Sequence of chain 1.C:
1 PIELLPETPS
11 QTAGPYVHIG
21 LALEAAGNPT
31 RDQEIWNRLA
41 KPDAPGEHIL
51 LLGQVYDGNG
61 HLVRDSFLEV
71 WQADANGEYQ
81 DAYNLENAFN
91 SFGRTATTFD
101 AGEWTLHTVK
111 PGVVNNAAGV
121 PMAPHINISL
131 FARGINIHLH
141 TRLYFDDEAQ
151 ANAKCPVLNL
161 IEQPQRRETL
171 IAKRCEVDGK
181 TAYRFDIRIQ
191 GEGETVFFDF

Sequence of chain 1.D:
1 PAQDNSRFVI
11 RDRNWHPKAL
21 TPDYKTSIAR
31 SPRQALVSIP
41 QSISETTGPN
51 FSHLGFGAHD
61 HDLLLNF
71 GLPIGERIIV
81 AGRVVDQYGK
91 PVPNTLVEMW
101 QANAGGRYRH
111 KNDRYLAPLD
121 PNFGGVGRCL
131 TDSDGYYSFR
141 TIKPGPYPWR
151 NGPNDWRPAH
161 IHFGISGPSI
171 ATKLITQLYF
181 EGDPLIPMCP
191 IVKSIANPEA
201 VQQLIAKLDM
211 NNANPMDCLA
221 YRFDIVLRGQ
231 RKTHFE

This protein binds this small molecule.
Small molecule (SMILES): O=C(O)c1ccc(O)c(Cl)c1

Binding-site contacts:
Ligand atom O4 contacts residue TYR147 of chain 1.D at 2.0 Å (h-bond).
Ligand atom C6 contacts residue PRO15 of chain 1.C at 3.6 Å (hydrophobic).
Ligand atom C3 contacts residue ARG157 of chain 1.D at 3.7 Å.
Ligand atom C2 contacts residue TYR24 of chain 1.D at 3.8 Å (hydrophobic).
Ligand atom O1 contacts residue TRP149 of chain 1.D at 3.9 Å.
Ligand atom C4 contacts residue TYR147 of chain 1.D at 2.8 Å (hydrophobic).
Ligand atom C7 contacts residue TRP149 of chain 1.D at 3.6 Å (hydrophobic).
Ligand atom O1 contacts residue ARG133 of chain 1.C at 3.6 Å.
Ligand atom CL3 contacts residue GLN177 of chain 1.D at 3.1 Å.
Ligand atom C3 contacts residue TYR147 of chain 1.D at 4.1 Å (hydrophobic).
Ligand atom CL3 contacts residue ILE191 of chain 1.D at 3.8 Å.
Ligand atom C3 contacts residue PRO15 of chain 1.C at 3.9 Å (hydrophobic).
Ligand atom CL3 contacts residue HIS162 of chain 1.D at 3.4 Å.
Ligand atom C4 contacts residue FE1 of chain 1.Q at 3.2 Å.
Ligand atom C7 contacts residue TYR24 of chain 1.D at 3.8 Å (hydrophobic).
Ligand atom CL3 contacts residue THR12 of chain 1.C at 3.6 Å.
Ligand atom C7 contacts residue PRO15 of chain 1.C at 3.7 Å (hydrophobic).
Ligand atom C4 contacts residue ARG157 of chain 1.D at 3.6 Å.
Ligand atom C3 contacts residue FE1 of chain 1.Q at 4.0 Å.
Ligand atom C5 contacts residue ARG157 of chain 1.D at 4.0 Å.
Ligand atom C5 contacts residue TYR147 of chain 1.D at 2.9 Å (hydrophobic).
Ligand atom C1 contacts residue PRO15 of chain 1.C at 3.3 Å (hydrophobic).
Ligand atom CL3 contacts residue GLY14 of chain 1.C at 3.8 Å.
Ligand atom O4 contacts residue HIS162 of chain 1.D at 3.5 Å (h-bond).
Ligand atom C2 contacts residue ILE191 of chain 1.D at 3.4 Å (hydrophobic).
Ligand atom O2 contacts residue TRP149 of chain 1.D at 3.4 Å.
Ligand atom C1 contacts residue TRP149 of chain 1.D at 3.9 Å (hydrophobic).
Ligand atom O4 contacts residue FE1 of chain 1.Q at 2.0 Å.
Ligand atom C3 contacts residue GLY14 of chain 1.C at 3.9 Å.
Ligand atom C3 contacts residue ILE191 of chain 1.D at 3.7 Å (hydrophobic).
Ligand atom O4 contacts residue ARG157 of chain 1.D at 3.0 Å (salt-bridge).
Ligand atom C6 contacts residue TRP149 of chain 1.D at 4.0 Å (hydrophobic).
Ligand atom C5 contacts residue PRO15 of chain 1.C at 4.0 Å (hydrophobic).
Ligand atom C2 contacts residue GLY14 of chain 1.C at 3.8 Å.
Ligand atom C5 contacts residue FE1 of chain 1.Q at 4.0 Å.
Ligand atom CL3 contacts residue ARG157 of chain 1.D at 3.3 Å.
Ligand atom C2 contacts residue PRO15 of chain 1.C at 3.5 Å (hydrophobic).
Ligand atom O4 contacts residue HIS160 of chain 1.D at 3.0 Å (h-bond).
Ligand atom O4 contacts residue TYR108 of chain 1.D at 3.5 Å (h-bond).
Ligand atom O1 contacts residue TYR24 of chain 1.D at 2.6 Å (h-bond).